Sequence of chain 1.A:
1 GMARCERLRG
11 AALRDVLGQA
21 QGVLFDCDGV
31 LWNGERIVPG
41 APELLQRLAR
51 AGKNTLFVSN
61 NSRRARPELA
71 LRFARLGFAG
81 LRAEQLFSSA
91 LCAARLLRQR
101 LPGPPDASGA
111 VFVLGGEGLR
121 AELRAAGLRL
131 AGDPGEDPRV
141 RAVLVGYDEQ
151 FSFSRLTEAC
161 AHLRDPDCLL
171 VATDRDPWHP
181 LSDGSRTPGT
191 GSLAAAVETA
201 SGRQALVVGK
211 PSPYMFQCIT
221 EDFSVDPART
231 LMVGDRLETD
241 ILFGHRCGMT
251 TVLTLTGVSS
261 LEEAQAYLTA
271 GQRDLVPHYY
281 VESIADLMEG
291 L

The protein below binds the small molecule below.
Small molecule (SMILES): Cc1ncc(CCP(=O)(O)O)c(CO)c1O

Binding-site contacts:
Ligand atom NAK contacts residue ASN61 of chain 1.A at 3.5 Å.
Ligand atom OAE contacts residue SER59 of chain 1.A at 3.1 Å (h-bond).
Ligand atom CAO contacts residue ASN61 of chain 1.A at 3.9 Å.
Ligand atom CAL contacts residue ASN61 of chain 1.A at 3.9 Å.
Ligand atom PAP contacts residue ASP28 of chain 1.A at 3.7 Å.
Ligand atom OAE contacts residue ASP28 of chain 1.A at 3.0 Å (salt-bridge).
Ligand atom CAN contacts residue ASN61 of chain 1.A at 3.9 Å.
Ligand atom CAA contacts residue ARG63 of chain 1.A at 4.0 Å.
Ligand atom OAC contacts residue ASP26 of chain 1.A at 2.9 Å (salt-bridge).
Ligand atom OAE contacts residue CYS27 of chain 1.A at 3.5 Å (h-bond).
Ligand atom CAA contacts residue TYR147 of chain 1.A at 3.3 Å (hydrophobic).
Ligand atom OAC contacts residue MG1 of chain 1.C at 2.0 Å.
Ligand atom CAH contacts residue HIS179 of chain 1.A at 3.3 Å.
Ligand atom PAP contacts residue ASN60 of chain 1.A at 4.0 Å.
Ligand atom NAK contacts residue HIS179 of chain 1.A at 3.5 Å (h-bond).
Ligand atom PAP contacts residue MG1 of chain 1.C at 3.4 Å.
Ligand atom CAM contacts residue ASN61 of chain 1.A at 3.7 Å.
Ligand atom CAL contacts residue HIS179 of chain 1.A at 3.8 Å.
Ligand atom PAP contacts residue ASP26 of chain 1.A at 3.1 Å.
Ligand atom NAK contacts residue ASN60 of chain 1.A at 3.8 Å.
Ligand atom CAJ contacts residue ASP28 of chain 1.A at 3.4 Å.
Ligand atom CAM contacts residue HIS179 of chain 1.A at 3.8 Å.
Ligand atom OAE contacts residue ASP26 of chain 1.A at 2.6 Å (salt-bridge).
Ligand atom PAP contacts residue SER59 of chain 1.A at 3.9 Å.
Ligand atom OAF contacts residue LYS210 of chain 1.A at 3.2 Å (salt-bridge).
Ligand atom OAF contacts residue ASN60 of chain 1.A at 3.1 Å (h-bond).
Ligand atom CAJ contacts residue SER59 of chain 1.A at 3.9 Å.
Ligand atom OAD contacts residue ASN61 of chain 1.A at 3.9 Å.
Ligand atom CAO contacts residue HIS179 of chain 1.A at 3.6 Å.
Ligand atom C1 contacts residue HIS179 of chain 1.A at 3.8 Å.
Ligand atom OAF contacts residue SER59 of chain 1.A at 3.9 Å.
Ligand atom C1 contacts residue ASP28 of chain 1.A at 3.7 Å.
Ligand atom CAI contacts residue HIS179 of chain 1.A at 3.3 Å.
Ligand atom CAH contacts residue ASN60 of chain 1.A at 3.3 Å.
Ligand atom CAH contacts residue ASN61 of chain 1.A at 3.3 Å.
Ligand atom OAC contacts residue ASP28 of chain 1.A at 2.9 Å (salt-bridge).
Ligand atom CAJ contacts residue ASN61 of chain 1.A at 3.9 Å.
Ligand atom O2 contacts residue HIS179 of chain 1.A at 3.8 Å.
Ligand atom OAF contacts residue ASP26 of chain 1.A at 2.9 Å (salt-bridge).
Ligand atom CAN contacts residue HIS179 of chain 1.A at 3.2 Å.